Binding-site contacts:
Ligand atom C05 contacts residue MET1 of chain 1.R at 3.2 Å (hydrophobic).
Ligand atom C01 contacts residue GLU3 of chain 1.R at 4.4 Å.
Ligand atom O06 contacts residue MET1 of chain 1.R at 2.2 Å (h-bond).
Ligand atom O53 contacts residue GLU3 of chain 1.R at 4.1 Å.
Ligand atom C05 contacts residue GLU3 of chain 1.R at 3.5 Å.
Ligand atom O06 contacts residue GLU3 of chain 1.R at 3.2 Å.
Ligand atom N08 contacts residue MET1 of chain 1.R at 3.4 Å (h-bond).
Ligand atom N08 contacts residue GLU3 of chain 1.R at 3.5 Å (salt-bridge).
Ligand atom N07 contacts residue GLU3 of chain 1.R at 4.0 Å.
Ligand atom C04 contacts residue MET1 of chain 1.R at 3.9 Å (hydrophobic).
Ligand atom O22 contacts residue ARG161 of chain 1.J at 4.4 Å.
Ligand atom N33 contacts residue ASN2 of chain 1.R at 4.5 Å.
Ligand atom N07 contacts residue MET1 of chain 1.R at 4.4 Å.
Ligand atom C04 contacts residue GLU3 of chain 1.R at 3.2 Å.

Sequence of chain 1.J:
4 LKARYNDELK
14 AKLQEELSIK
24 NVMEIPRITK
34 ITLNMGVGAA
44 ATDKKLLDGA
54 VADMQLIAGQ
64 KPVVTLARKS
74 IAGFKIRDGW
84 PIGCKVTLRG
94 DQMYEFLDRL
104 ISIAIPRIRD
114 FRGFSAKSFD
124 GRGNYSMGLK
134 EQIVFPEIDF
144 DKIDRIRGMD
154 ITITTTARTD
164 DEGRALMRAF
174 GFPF

Sequence of chain 1.R:
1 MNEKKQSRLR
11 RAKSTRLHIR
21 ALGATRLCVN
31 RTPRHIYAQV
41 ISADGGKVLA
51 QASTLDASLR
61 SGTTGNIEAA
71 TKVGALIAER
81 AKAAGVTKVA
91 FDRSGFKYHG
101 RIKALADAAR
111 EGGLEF

A protein and the small-molecule ligand that binds it are described below.
Small molecule (SMILES): NCCC[C@H](N)CC(=O)NCCC[C@H](N)CC(=O)NCCC[C@H](N)CC(=O)N[C@@H]1[C@H](O)[C@@H](OC(N)=O)[C@@H](CO)O[C@H]1NC1=N[C@@H]2C(=O)NC[C@@H](O)[C@H]2N1